Binding-site contacts:
Ligand atom C5 contacts residue ILE836 of chain 1.C at 3.9 Å (hydrophobic).
Ligand atom O1 contacts residue PHE865 of chain 1.B at 4.2 Å.
Ligand atom O1 contacts residue TRP869 of chain 1.B at 2.8 Å (h-bond).
Ligand atom C4 contacts residue VAL852 of chain 1.C at 3.5 Å (hydrophobic).
Ligand atom C5 contacts residue TRP869 of chain 1.B at 3.9 Å (hydrophobic).
Ligand atom N contacts residue TRP793 of chain 1.C at 3.7 Å.
Ligand atom C6 contacts residue PHE865 of chain 1.B at 3.5 Å (hydrophobic).
Ligand atom O contacts residue ASN792 of chain 1.C at 3.2 Å.
Ligand atom C3 contacts residue VAL852 of chain 1.C at 3.8 Å (hydrophobic).
Ligand atom O2 contacts residue TRP869 of chain 1.B at 3.1 Å (h-bond).
Ligand atom C13 contacts residue TRP793 of chain 1.C at 3.4 Å (hydrophobic).
Ligand atom O contacts residue GLU853 of chain 1.C at 3.7 Å.
Ligand atom N1 contacts residue TRP793 of chain 1.C at 3.3 Å.
Ligand atom C1 contacts residue ILE849 of chain 1.C at 3.7 Å (hydrophobic).
Ligand atom O contacts residue TRP793 of chain 1.C at 4.0 Å.
Ligand atom C10 contacts residue ASN792 of chain 1.C at 3.9 Å.
Ligand atom C7 contacts residue TRP869 of chain 1.B at 4.0 Å (hydrophobic).
Ligand atom O1 contacts residue ILE836 of chain 1.C at 3.6 Å.
Ligand atom C14 contacts residue TRP793 of chain 1.C at 3.8 Å (hydrophobic).
Ligand atom C contacts residue TRP793 of chain 1.C at 3.6 Å (hydrophobic).
Ligand atom C8 contacts residue ILE836 of chain 1.C at 4.1 Å (hydrophobic).
Ligand atom C contacts residue ASN792 of chain 1.C at 3.9 Å.
Ligand atom C7 contacts residue ILE836 of chain 1.C at 3.8 Å (hydrophobic).
Ligand atom C14 contacts residue CYS796 of chain 1.C at 3.8 Å (hydrophobic).
Ligand atom C8 contacts residue TRP869 of chain 1.B at 3.7 Å (hydrophobic).
Ligand atom C1 contacts residue GLU853 of chain 1.C at 3.4 Å.
Ligand atom N1 contacts residue GLU853 of chain 1.C at 3.5 Å (salt-bridge).
Ligand atom C15 contacts residue LEU833 of chain 1.C at 3.8 Å (hydrophobic).
Ligand atom C contacts residue GLU853 of chain 1.C at 3.6 Å.
Ligand atom C6 contacts residue LEU961 of chain 1.B at 4.0 Å (hydrophobic).
Ligand atom C9 contacts residue TRP793 of chain 1.C at 4.0 Å (hydrophobic).
Ligand atom C4 contacts residue PHE865 of chain 1.B at 4.0 Å (hydrophobic).
Ligand atom N contacts residue GLU853 of chain 1.C at 2.7 Å (salt-bridge).
Ligand atom C10 contacts residue TRP793 of chain 1.C at 3.4 Å (hydrophobic).
Ligand atom O2 contacts residue ILE836 of chain 1.C at 3.4 Å.
Ligand atom C3 contacts residue ILE849 of chain 1.C at 3.6 Å (hydrophobic).
Ligand atom C2 contacts residue ILE849 of chain 1.C at 3.9 Å (hydrophobic).
Ligand atom C6 contacts residue TRP869 of chain 1.B at 3.5 Å (hydrophobic).
Ligand atom C2 contacts residue TRP793 of chain 1.C at 4.1 Å (hydrophobic).
Ligand atom C1 contacts residue TRP793 of chain 1.C at 3.8 Å (hydrophobic).

Sequence of chain 1.B:
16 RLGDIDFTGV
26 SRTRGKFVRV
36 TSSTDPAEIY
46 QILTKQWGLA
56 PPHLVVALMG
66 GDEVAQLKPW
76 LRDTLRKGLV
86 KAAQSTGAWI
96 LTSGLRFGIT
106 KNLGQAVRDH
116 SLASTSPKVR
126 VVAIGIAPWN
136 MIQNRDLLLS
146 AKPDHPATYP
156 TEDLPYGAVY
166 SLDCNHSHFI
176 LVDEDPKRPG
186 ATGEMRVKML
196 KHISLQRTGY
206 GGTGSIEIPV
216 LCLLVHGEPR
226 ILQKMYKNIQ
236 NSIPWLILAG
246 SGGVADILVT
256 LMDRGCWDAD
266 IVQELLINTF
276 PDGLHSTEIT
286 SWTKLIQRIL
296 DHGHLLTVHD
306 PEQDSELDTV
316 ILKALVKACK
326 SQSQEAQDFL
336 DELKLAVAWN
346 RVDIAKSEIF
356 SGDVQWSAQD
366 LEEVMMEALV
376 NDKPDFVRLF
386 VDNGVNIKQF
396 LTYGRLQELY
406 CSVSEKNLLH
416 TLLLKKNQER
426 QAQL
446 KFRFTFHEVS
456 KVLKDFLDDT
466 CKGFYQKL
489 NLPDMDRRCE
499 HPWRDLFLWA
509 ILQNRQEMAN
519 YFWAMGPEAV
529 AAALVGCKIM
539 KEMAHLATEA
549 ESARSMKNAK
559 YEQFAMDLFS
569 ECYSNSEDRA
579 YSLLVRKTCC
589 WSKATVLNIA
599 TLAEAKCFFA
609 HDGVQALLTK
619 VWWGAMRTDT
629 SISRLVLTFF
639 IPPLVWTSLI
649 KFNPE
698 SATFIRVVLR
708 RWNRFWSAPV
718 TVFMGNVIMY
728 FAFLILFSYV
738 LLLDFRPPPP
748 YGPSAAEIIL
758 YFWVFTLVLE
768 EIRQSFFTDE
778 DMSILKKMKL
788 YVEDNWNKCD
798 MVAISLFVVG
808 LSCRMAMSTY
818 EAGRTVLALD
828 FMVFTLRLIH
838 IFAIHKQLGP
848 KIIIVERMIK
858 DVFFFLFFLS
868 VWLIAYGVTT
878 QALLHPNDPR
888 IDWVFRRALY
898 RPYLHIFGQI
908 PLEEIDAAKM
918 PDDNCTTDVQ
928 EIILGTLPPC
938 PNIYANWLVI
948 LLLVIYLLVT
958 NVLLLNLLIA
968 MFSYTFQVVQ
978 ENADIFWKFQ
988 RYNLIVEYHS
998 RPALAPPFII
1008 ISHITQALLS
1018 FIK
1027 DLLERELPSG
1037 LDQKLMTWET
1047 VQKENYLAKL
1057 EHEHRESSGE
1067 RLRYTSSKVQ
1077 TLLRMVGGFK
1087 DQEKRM

This protein binds this small molecule.
Small molecule (SMILES): COc1ccc(/C=N/NC(=O)Cc2cccc3ccccc23)cc1OC

Sequence of chain 1.C:
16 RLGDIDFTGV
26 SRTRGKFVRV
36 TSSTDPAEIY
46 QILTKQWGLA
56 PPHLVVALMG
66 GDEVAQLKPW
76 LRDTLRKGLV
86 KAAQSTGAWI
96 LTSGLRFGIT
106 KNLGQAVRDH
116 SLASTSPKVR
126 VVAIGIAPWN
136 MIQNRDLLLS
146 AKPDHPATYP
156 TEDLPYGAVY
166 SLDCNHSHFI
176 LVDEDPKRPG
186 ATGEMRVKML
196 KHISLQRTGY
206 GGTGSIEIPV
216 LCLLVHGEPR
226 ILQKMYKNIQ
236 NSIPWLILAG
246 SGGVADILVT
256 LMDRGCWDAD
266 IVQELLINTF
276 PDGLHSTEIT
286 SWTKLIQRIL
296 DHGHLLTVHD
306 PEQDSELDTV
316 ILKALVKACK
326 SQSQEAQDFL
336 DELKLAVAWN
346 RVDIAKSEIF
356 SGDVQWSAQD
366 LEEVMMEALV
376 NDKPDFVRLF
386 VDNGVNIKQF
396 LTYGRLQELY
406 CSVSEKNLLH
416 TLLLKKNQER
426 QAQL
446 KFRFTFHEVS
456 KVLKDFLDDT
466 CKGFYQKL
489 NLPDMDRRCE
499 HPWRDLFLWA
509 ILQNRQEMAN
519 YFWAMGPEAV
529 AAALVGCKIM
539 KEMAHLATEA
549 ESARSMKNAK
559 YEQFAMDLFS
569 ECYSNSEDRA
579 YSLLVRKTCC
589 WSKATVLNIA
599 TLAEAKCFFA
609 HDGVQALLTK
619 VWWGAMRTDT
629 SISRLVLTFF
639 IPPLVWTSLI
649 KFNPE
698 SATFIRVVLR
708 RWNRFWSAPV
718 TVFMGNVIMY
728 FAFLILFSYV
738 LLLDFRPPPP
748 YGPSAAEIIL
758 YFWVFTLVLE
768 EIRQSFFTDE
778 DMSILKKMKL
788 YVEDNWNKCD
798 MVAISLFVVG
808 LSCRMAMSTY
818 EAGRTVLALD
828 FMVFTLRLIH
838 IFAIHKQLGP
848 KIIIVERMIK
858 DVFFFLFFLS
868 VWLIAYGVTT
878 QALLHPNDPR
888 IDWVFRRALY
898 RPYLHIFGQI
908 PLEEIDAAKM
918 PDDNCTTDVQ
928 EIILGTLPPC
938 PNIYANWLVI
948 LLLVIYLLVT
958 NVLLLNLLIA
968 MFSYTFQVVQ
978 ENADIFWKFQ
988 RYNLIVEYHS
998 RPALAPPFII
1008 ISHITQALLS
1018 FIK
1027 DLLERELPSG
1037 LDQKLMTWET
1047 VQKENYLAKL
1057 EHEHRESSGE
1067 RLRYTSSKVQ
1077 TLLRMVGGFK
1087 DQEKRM